Sequence of chain 1.WA:
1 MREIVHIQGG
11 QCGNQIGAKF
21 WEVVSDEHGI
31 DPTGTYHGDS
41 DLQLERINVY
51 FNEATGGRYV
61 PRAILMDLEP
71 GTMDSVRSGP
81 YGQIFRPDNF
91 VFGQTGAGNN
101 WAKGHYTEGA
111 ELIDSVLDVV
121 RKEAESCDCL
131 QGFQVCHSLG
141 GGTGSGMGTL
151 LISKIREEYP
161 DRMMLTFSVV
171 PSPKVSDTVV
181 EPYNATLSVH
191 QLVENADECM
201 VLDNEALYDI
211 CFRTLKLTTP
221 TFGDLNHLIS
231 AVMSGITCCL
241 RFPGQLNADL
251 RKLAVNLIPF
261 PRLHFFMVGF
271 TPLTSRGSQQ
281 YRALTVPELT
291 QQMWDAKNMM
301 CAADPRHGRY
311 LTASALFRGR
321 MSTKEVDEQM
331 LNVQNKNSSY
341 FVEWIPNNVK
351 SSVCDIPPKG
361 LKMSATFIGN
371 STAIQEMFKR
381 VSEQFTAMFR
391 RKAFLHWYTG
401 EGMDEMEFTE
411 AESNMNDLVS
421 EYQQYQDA

The protein below binds the small molecule below.
Small molecule (SMILES): CC(=O)O[C@H]1C(=O)[C@@]2(C)[C@H]([C@H](OC(=O)c3ccccc3)[C@]3(O)C[C@H](OC(=O)[C@H](O)[C@@H](NC(=O)c4ccccc4)c4ccccc4)C(C)=C1C3(C)C)[C@]1(OC(C)=O)CO[C@@H]1C[C@@H]2O

Binding-site contacts:
Ligand atom O14 contacts residue HIS227 of chain 1.WA at 3.1 Å.
Ligand atom O12 contacts residue GLY360 of chain 1.WA at 4.0 Å.
Ligand atom C41 contacts residue SER234 of chain 1.WA at 3.9 Å.
Ligand atom O13 contacts residue GLY360 of chain 1.WA at 3.6 Å (h-bond).
Ligand atom C08 contacts residue HIS227 of chain 1.WA at 3.3 Å.
Ligand atom O13 contacts residue PRO358 of chain 1.WA at 3.2 Å.
Ligand atom C42 contacts residue VAL23 of chain 1.WA at 3.7 Å (hydrophobic).
Ligand atom C33 contacts residue ASP26 of chain 1.WA at 3.9 Å.
Ligand atom C30 contacts residue HIS227 of chain 1.WA at 3.9 Å.
Ligand atom C07 contacts residue HIS227 of chain 1.WA at 3.7 Å.
Ligand atom C34 contacts residue ASP26 of chain 1.WA at 3.9 Å.
Ligand atom C14 contacts residue THR274 of chain 1.WA at 3.8 Å.
Ligand atom C07 contacts residue LEU228 of chain 1.WA at 3.5 Å (hydrophobic).
Ligand atom O14 contacts residue VAL23 of chain 1.WA at 4.0 Å.
Ligand atom O07 contacts residue GLN279 of chain 1.WA at 3.4 Å.
Ligand atom C19 contacts residue SER275 of chain 1.WA at 3.8 Å.
Ligand atom C42 contacts residue GLU27 of chain 1.WA at 3.5 Å.
Ligand atom C17 contacts residue LEU361 of chain 1.WA at 3.8 Å (hydrophobic).
Ligand atom C44 contacts residue GLY360 of chain 1.WA at 3.6 Å.
Ligand atom C41 contacts residue GLU27 of chain 1.WA at 3.1 Å.
Ligand atom C08 contacts residue LEU228 of chain 1.WA at 3.4 Å (hydrophobic).
Ligand atom O06 contacts residue PRO272 of chain 1.WA at 4.0 Å.
Ligand atom O06 contacts residue THR274 of chain 1.WA at 3.4 Å (h-bond).
Ligand atom O03 contacts residue ARG276 of chain 1.WA at 3.6 Å.
Ligand atom O13 contacts residue LYS359 of chain 1.WA at 2.9 Å (salt-bridge).
Ligand atom C47 contacts residue ARG276 of chain 1.WA at 3.3 Å.
Ligand atom C39 contacts residue SER234 of chain 1.WA at 3.6 Å.
Ligand atom O06 contacts residue LEU215 of chain 1.WA at 3.9 Å.
Ligand atom O05 contacts residue LEU361 of chain 1.WA at 3.2 Å.
Ligand atom C40 contacts residue SER234 of chain 1.WA at 3.0 Å.
Ligand atom C19 contacts residue THR274 of chain 1.WA at 3.7 Å.
Ligand atom C41 contacts residue VAL23 of chain 1.WA at 3.5 Å (hydrophobic).
Ligand atom C15 contacts residue PRO272 of chain 1.WA at 4.0 Å (hydrophobic).
Ligand atom O06 contacts residue LEU273 of chain 1.WA at 4.0 Å.
Ligand atom O08 contacts residue GLN279 of chain 1.WA at 3.8 Å.
Ligand atom O07 contacts residue LEU361 of chain 1.WA at 3.9 Å.
Ligand atom C39 contacts residue ALA231 of chain 1.WA at 4.0 Å (hydrophobic).
Ligand atom C14 contacts residue LEU215 of chain 1.WA at 3.5 Å (hydrophobic).
Ligand atom C32 contacts residue VAL23 of chain 1.WA at 3.5 Å (hydrophobic).
Ligand atom C09 contacts residue HIS227 of chain 1.WA at 3.7 Å.